This protein binds this small molecule.
Small molecule (SMILES): NC(=O)OC[C@@H]1N=C(N)N2CCC(O)(O)[C@@]23N=C(N)N[C@@H]13

Binding-site contacts:
Ligand atom C20 contacts residue TYR405 of chain 1.B at 3.5 Å (hydrophobic).
Ligand atom C12 contacts residue GLU407 of chain 1.B at 3.2 Å.
Ligand atom N11 contacts residue TYR405 of chain 1.B at 3.7 Å.
Ligand atom C02 contacts residue GLY1450 of chain 1.B at 3.6 Å.
Ligand atom C19 contacts residue GLU407 of chain 1.B at 3.3 Å.
Ligand atom O01 contacts residue THR1452 of chain 1.B at 3.9 Å.
Ligand atom N08 contacts residue TYR405 of chain 1.B at 3.6 Å.
Ligand atom O17 contacts residue ASP1744 of chain 1.B at 2.5 Å (salt-bridge).
Ligand atom O18 contacts residue ASP1744 of chain 1.B at 2.8 Å (salt-bridge).
Ligand atom O01 contacts residue LYS1449 of chain 1.B at 3.7 Å.
Ligand atom C07 contacts residue TYR405 of chain 1.B at 4.0 Å (hydrophobic).
Ligand atom N21 contacts residue ILE1453 of chain 1.B at 3.9 Å.
Ligand atom C12 contacts residue TYR405 of chain 1.B at 4.0 Å (hydrophobic).
Ligand atom O01 contacts residue GLY1450 of chain 1.B at 2.5 Å (h-bond).
Ligand atom C02 contacts residue THR1452 of chain 1.B at 3.5 Å.
Ligand atom N11 contacts residue GLU407 of chain 1.B at 2.8 Å (salt-bridge).
Ligand atom N15 contacts residue ALA1741 of chain 1.B at 4.0 Å.
Ligand atom C20 contacts residue GLU407 of chain 1.B at 3.4 Å.
Ligand atom N08 contacts residue GLU973 of chain 1.B at 2.9 Å (salt-bridge).
Ligand atom N15 contacts residue TYR405 of chain 1.B at 3.7 Å.
Ligand atom O03 contacts residue THR1452 of chain 1.B at 3.1 Å.
Ligand atom C04 contacts residue GLU970 of chain 1.B at 3.6 Å.
Ligand atom C19 contacts residue ASP1744 of chain 1.B at 3.9 Å.
Ligand atom O17 contacts residue LYS1449 of chain 1.B at 3.9 Å.
Ligand atom N09 contacts residue TYR405 of chain 1.B at 3.7 Å.
Ligand atom C04 contacts residue THR1452 of chain 1.B at 3.8 Å.
Ligand atom N13 contacts residue GLU970 of chain 1.B at 3.6 Å.
Ligand atom N15 contacts residue LYS1449 of chain 1.B at 4.0 Å.
Ligand atom N15 contacts residue GLU407 of chain 1.B at 2.9 Å (salt-bridge).
Ligand atom C05 contacts residue GLU970 of chain 1.B at 3.6 Å.
Ligand atom C04 contacts residue PHE1448 of chain 1.B at 3.6 Å (hydrophobic).
Ligand atom O03 contacts residue TRP1451 of chain 1.B at 3.8 Å.
Ligand atom N06 contacts residue GLU973 of chain 1.B at 2.9 Å (salt-bridge).
Ligand atom C07 contacts residue GLU973 of chain 1.B at 3.2 Å.
Ligand atom C04 contacts residue TRP1451 of chain 1.B at 3.7 Å (hydrophobic).
Ligand atom O17 contacts residue GLY1742 of chain 1.B at 3.4 Å.
Ligand atom C16 contacts residue ASP1744 of chain 1.B at 3.1 Å.
Ligand atom O01 contacts residue TRP1451 of chain 1.B at 3.3 Å (h-bond).
Ligand atom O18 contacts residue GLY1450 of chain 1.B at 3.6 Å.
Ligand atom N21 contacts residue THR1452 of chain 1.B at 3.3 Å (h-bond).

Sequence of chain 1.B:
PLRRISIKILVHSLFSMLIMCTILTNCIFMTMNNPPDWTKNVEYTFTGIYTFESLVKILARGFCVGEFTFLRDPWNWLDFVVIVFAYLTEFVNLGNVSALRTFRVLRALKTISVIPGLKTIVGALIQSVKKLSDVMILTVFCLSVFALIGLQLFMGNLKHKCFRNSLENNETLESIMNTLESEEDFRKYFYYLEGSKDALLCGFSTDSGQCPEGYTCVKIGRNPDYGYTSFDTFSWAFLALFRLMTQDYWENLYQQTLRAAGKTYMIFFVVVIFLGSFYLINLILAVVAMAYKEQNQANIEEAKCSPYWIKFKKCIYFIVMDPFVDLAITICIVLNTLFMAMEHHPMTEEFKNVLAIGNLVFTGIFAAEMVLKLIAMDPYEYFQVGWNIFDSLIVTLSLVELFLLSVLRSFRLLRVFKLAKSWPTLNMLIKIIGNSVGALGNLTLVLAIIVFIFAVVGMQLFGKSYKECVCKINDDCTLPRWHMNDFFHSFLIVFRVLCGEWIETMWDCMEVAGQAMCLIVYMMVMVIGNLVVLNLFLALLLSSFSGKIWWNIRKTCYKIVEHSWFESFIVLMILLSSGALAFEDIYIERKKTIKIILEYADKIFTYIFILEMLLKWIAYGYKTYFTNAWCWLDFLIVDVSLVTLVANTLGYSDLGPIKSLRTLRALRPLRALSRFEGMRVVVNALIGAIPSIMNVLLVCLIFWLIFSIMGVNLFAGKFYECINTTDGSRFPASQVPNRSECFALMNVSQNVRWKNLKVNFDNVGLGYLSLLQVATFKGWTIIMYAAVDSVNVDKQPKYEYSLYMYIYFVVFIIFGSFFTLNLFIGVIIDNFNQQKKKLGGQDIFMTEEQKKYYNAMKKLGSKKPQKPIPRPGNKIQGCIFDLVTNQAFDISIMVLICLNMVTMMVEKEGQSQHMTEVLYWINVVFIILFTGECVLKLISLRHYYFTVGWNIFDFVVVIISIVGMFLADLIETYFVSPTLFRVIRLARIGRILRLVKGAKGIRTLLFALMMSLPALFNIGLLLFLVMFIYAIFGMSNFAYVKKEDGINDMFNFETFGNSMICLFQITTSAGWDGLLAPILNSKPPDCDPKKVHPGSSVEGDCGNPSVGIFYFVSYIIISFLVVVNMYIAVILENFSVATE